Binding-site contacts:
Ligand atom O5 contacts residue NAG1 of chain 1.XA at 4.4 Å.
Ligand atom N2 contacts residue SER333 of chain 1.G at 3.7 Å.
Ligand atom O7 contacts residue ASN355 of chain 1.G at 3.9 Å.
Ligand atom C3 contacts residue ASN332 of chain 1.G at 3.7 Å.
Ligand atom C6 contacts residue NAG1 of chain 1.XA at 3.8 Å.
Ligand atom O7 contacts residue SER357 of chain 1.G at 3.7 Å.
Ligand atom C8 contacts residue THR341 of chain 1.G at 3.8 Å.
Ligand atom C7 contacts residue SER333 of chain 1.G at 4.1 Å.
Ligand atom C5 contacts residue ASN332 of chain 1.G at 3.7 Å.
Ligand atom C6 contacts residue NAG2 of chain 1.WA at 3.8 Å.
Ligand atom O6 contacts residue MAN5 of chain 1.WA at 4.4 Å.
Ligand atom C1 contacts residue NAG2 of chain 1.WA at 4.3 Å.
Ligand atom C3 contacts residue NAG2 of chain 1.WA at 4.0 Å.
Ligand atom C7 contacts residue ASN332 of chain 1.G at 3.3 Å.
Ligand atom C4 contacts residue NAG2 of chain 1.WA at 3.8 Å.
Ligand atom O7 contacts residue NAG1 of chain 1.WA at 3.2 Å (h-bond).
Ligand atom C2 contacts residue SER357 of chain 1.G at 4.3 Å.
Ligand atom O5 contacts residue NAG2 of chain 1.WA at 4.1 Å.
Ligand atom C2 contacts residue ASN332 of chain 1.G at 2.4 Å.
Ligand atom C1 contacts residue SER357 of chain 1.G at 4.0 Å.
Ligand atom C8 contacts residue ASN332 of chain 1.G at 4.4 Å.
Ligand atom C1 contacts residue ASN332 of chain 1.G at 1.4 Å.
Ligand atom N2 contacts residue ASN332 of chain 1.G at 2.8 Å (h-bond).
Ligand atom O3 contacts residue NAG2 of chain 1.WA at 4.4 Å.
Ligand atom O7 contacts residue ASN332 of chain 1.G at 3.5 Å (h-bond).
Ligand atom O6 contacts residue NAG1 of chain 1.XA at 3.4 Å.
Ligand atom C7 contacts residue NAG1 of chain 1.WA at 4.3 Å.
Ligand atom C7 contacts residue SER357 of chain 1.G at 4.5 Å.
Ligand atom C6 contacts residue MAN5 of chain 1.WA at 4.5 Å.
Ligand atom O5 contacts residue SER357 of chain 1.G at 4.2 Å.
Ligand atom O4 contacts residue NAG2 of chain 1.WA at 3.2 Å (h-bond).
Ligand atom O5 contacts residue ASN332 of chain 1.G at 2.4 Å (h-bond).
Ligand atom C4 contacts residue ASN332 of chain 1.G at 4.2 Å.
Ligand atom C5 contacts residue NAG2 of chain 1.WA at 3.4 Å.
Ligand atom C8 contacts residue SER333 of chain 1.G at 3.6 Å.
Ligand atom O5 contacts residue NAG2 of chain 1.WA at 4.5 Å.

Sequence of chain 1.G:
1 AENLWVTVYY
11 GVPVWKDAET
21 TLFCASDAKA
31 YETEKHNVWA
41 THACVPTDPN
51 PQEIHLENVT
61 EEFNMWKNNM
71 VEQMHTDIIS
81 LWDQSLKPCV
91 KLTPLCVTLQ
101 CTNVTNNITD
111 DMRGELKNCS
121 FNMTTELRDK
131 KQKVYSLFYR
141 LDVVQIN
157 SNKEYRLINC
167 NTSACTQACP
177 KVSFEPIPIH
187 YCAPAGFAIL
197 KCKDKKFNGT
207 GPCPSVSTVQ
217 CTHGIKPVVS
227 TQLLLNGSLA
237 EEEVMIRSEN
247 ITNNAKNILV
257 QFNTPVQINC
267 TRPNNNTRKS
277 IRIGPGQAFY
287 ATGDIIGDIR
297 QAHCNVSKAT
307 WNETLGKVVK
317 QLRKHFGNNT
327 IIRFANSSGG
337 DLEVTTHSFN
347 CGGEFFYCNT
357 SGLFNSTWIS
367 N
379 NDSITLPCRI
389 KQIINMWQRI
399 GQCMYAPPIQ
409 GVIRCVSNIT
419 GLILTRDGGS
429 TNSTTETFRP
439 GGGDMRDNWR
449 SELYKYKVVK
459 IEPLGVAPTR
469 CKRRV

This protein binds this small molecule.
Small molecule (SMILES): CC(=O)N[C@H]1[C@H](O[C@H]2[C@H](O)[C@@H](NC(C)=O)CO[C@@H]2CO)O[C@H](CO)[C@@H](O[C@@H]2O[C@H](CO)[C@@H](O)[C@H](O)[C@@H]2O)[C@@H]1O